The small molecule below binds the protein below.
Small molecule (SMILES): CC(=O)N[C@H]1[C@H]([C@H](O)[C@H](O)CO)O[C@@](O[C@H]2[C@@H](O)[C@@H](CO)O[C@@H](O[C@H]3[C@H](O)[C@@H](O)[C@@H](O)O[C@@H]3CO)[C@@H]2O)(C(=O)O)C[C@@H]1O

Binding-site contacts:
Ligand atom O10 contacts residue ALA64 of chain 4.A at 3.8 Å.
Ligand atom O10 contacts residue GLN65 of chain 4.A at 4.0 Å.
Ligand atom C10 contacts residue ALA64 of chain 4.A at 4.5 Å (hydrophobic).
Ligand atom C10 contacts residue GLN65 of chain 4.A at 4.5 Å.
Ligand atom C11 contacts residue GLN65 of chain 4.A at 3.7 Å.
Ligand atom O9 contacts residue THR42 of chain 4.A at 4.0 Å.

Sequence of chain 4.A:
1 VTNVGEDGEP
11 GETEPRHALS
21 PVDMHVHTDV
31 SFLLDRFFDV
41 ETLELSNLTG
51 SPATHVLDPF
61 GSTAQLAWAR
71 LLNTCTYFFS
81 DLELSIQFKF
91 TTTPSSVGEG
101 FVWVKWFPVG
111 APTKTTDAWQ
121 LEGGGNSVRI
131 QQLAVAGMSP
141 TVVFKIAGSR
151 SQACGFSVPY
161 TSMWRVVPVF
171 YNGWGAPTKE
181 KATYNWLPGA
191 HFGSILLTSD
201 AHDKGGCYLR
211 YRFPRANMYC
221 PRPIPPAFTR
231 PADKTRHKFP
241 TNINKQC